Binding-site contacts:
Ligand atom O2 contacts residue GLU324 of chain 1.C at 3.0 Å (salt-bridge).
Ligand atom C11 contacts residue PHE418 of chain 1.C at 4.2 Å (hydrophobic).
Ligand atom C16 contacts residue SER320 of chain 1.C at 3.8 Å.
Ligand atom C9 contacts residue GLU324 of chain 1.C at 4.4 Å.
Ligand atom C7 contacts residue GLU324 of chain 1.C at 4.5 Å.
Ligand atom C4 contacts residue GLU324 of chain 1.C at 4.2 Å.
Ligand atom C10 contacts residue SER320 of chain 1.C at 4.2 Å.
Ligand atom C10 contacts residue PHE418 of chain 1.C at 4.2 Å (hydrophobic).
Ligand atom C7 contacts residue PHE418 of chain 1.C at 4.3 Å (hydrophobic).
Ligand atom C9 contacts residue PHE418 of chain 1.C at 3.8 Å (hydrophobic).
Ligand atom C15 contacts residue VAL421 of chain 1.C at 3.7 Å (hydrophobic).
Ligand atom C8 contacts residue GLU324 of chain 1.C at 3.9 Å.
Ligand atom C9 contacts residue SER320 of chain 1.C at 4.3 Å.
Ligand atom C8 contacts residue PHE418 of chain 1.C at 4.0 Å (hydrophobic).
Ligand atom C16 contacts residue GLU324 of chain 1.C at 4.4 Å.
Ligand atom C16 contacts residue PHE418 of chain 1.C at 4.3 Å (hydrophobic).

Sequence of chain 1.C:
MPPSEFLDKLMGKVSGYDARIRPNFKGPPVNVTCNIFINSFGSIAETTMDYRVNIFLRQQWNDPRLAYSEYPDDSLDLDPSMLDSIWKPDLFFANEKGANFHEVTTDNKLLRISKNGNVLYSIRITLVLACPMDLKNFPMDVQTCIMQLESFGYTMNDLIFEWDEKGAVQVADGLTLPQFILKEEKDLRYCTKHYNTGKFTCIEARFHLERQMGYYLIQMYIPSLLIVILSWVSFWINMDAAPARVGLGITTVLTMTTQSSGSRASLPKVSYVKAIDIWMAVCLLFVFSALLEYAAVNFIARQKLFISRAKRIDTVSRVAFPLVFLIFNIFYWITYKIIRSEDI

This protein binds this small molecule.
Small molecule (SMILES): CCCCCc1cc(O)c2c(c1)OC(C)(C)[C@@H]1CCC(C)=C[C@@H]21